Sequence of chain 1.B:
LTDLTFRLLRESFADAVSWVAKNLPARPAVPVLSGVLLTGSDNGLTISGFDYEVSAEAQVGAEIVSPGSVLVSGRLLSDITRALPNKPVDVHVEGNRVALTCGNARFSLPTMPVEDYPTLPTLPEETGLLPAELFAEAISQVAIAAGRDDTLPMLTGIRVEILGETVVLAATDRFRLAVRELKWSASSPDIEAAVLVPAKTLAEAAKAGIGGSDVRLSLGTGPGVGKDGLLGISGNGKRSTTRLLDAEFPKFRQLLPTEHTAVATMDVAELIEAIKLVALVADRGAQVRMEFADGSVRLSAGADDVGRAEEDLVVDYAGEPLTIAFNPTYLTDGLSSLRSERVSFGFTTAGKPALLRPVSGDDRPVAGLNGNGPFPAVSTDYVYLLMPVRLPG

The small molecule below binds the protein below.
Small molecule (SMILES): C[C@@H](O)[C@@H](C)O

Binding-site contacts:
Ligand atom O5 contacts residue LEU37 of chain 1.B at 3.8 Å.
Ligand atom C2 contacts residue SER47 of chain 1.B at 4.5 Å.
Ligand atom O5 contacts residue CA1 of chain 1.S at 2.5 Å.
Ligand atom C4 contacts residue VAL33 of chain 1.B at 4.1 Å (hydrophobic).
Ligand atom C3 contacts residue GLY87 of chain 1.B at 4.1 Å.
Ligand atom C1 contacts residue LEU46 of chain 1.B at 4.3 Å (hydrophobic).
Ligand atom C4 contacts residue ALA34 of chain 1.B at 3.9 Å (hydrophobic).
Ligand atom O6 contacts residue ALA34 of chain 1.B at 4.3 Å.
Ligand atom C3 contacts residue CA1 of chain 1.S at 3.6 Å.
Ligand atom C2 contacts residue LEU37 of chain 1.B at 4.1 Å (hydrophobic).
Ligand atom O6 contacts residue CA1 of chain 1.S at 2.8 Å.
Ligand atom O6 contacts residue LEU37 of chain 1.B at 3.3 Å (h-bond).
Ligand atom C4 contacts residue GLY87 of chain 1.B at 3.9 Å.
Ligand atom C2 contacts residue CA1 of chain 1.S at 3.4 Å.
Ligand atom O5 contacts residue SER47 of chain 1.B at 4.4 Å.
Ligand atom C1 contacts residue VAL33 of chain 1.B at 4.1 Å (hydrophobic).
Ligand atom C1 contacts residue GLY62 of chain 1.B at 4.3 Å.
Ligand atom C3 contacts residue LEU37 of chain 1.B at 4.3 Å (hydrophobic).
Ligand atom O5 contacts residue ALA39 of chain 1.B at 4.5 Å.
Ligand atom C1 contacts residue SER47 of chain 1.B at 3.8 Å.
Ligand atom C3 contacts residue SER47 of chain 1.B at 4.4 Å.
Ligand atom C2 contacts residue VAL33 of chain 1.B at 4.2 Å (hydrophobic).
Ligand atom C1 contacts residue GLY48 of chain 1.B at 3.3 Å.
Ligand atom C1 contacts residue VAL49 of chain 1.B at 4.5 Å (hydrophobic).
Ligand atom O5 contacts residue LEU46 of chain 1.B at 4.1 Å.